Sequence of chain 1.B:
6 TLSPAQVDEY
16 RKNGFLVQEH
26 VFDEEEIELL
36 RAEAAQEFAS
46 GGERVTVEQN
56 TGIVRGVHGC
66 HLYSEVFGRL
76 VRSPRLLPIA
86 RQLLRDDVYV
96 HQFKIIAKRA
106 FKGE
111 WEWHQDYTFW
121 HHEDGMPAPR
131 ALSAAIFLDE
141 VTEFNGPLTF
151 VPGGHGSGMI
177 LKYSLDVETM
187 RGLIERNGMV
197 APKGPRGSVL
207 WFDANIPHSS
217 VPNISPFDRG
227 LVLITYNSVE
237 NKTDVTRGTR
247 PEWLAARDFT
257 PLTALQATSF

This protein binds this small molecule.
Small molecule (SMILES): O=C(O)CCC(=O)C(=O)O

Binding-site contacts:
Ligand atom O5 contacts residue HIS214 of chain 1.B at 4.1 Å.
Ligand atom C5 contacts residue ILE101 of chain 1.B at 4.3 Å (hydrophobic).
Ligand atom C3 contacts residue ILE101 of chain 1.B at 4.0 Å (hydrophobic).
Ligand atom C5 contacts residue SER216 of chain 1.B at 4.0 Å.
Ligand atom O1 contacts residue PHE208 of chain 1.B at 4.0 Å.
Ligand atom O2 contacts residue FE1 of chain 1.N at 2.9 Å.
Ligand atom C1 contacts residue HIS214 of chain 1.B at 4.4 Å.
Ligand atom O4 contacts residue SER216 of chain 1.B at 3.1 Å (h-bond).
Ligand atom C5 contacts residue LYS99 of chain 1.B at 4.2 Å.
Ligand atom C1 contacts residue LEU229 of chain 1.B at 4.0 Å (hydrophobic).
Ligand atom O1 contacts residue HIS214 of chain 1.B at 3.8 Å.
Ligand atom C2 contacts residue FE1 of chain 1.N at 3.0 Å.
Ligand atom O3 contacts residue ILE101 of chain 1.B at 4.0 Å.
Ligand atom O2 contacts residue HIS114 of chain 1.B at 4.5 Å.
Ligand atom C1 contacts residue FE1 of chain 1.N at 2.5 Å.
Ligand atom C4 contacts residue SER216 of chain 1.B at 4.2 Å.
Ligand atom C4 contacts residue LYS99 of chain 1.B at 3.4 Å.
Ligand atom O5 contacts residue HIS114 of chain 1.B at 4.1 Å.
Ligand atom O1 contacts residue LEU229 of chain 1.B at 3.8 Å.
Ligand atom O3 contacts residue LYS99 of chain 1.B at 4.0 Å.
Ligand atom O5 contacts residue FE1 of chain 1.N at 2.9 Å.
Ligand atom O5 contacts residue LEU148 of chain 1.B at 3.9 Å.
Ligand atom C1 contacts residue LYS99 of chain 1.B at 4.3 Å.
Ligand atom C3 contacts residue LYS99 of chain 1.B at 3.4 Å.
Ligand atom O1 contacts residue ASP116 of chain 1.B at 3.1 Å (salt-bridge).
Ligand atom O4 contacts residue LYS103 of chain 1.B at 4.4 Å.
Ligand atom C2 contacts residue LYS99 of chain 1.B at 4.3 Å.
Ligand atom C1 contacts residue ASP116 of chain 1.B at 3.7 Å.
Ligand atom O5 contacts residue SER216 of chain 1.B at 3.5 Å (h-bond).
Ligand atom O2 contacts residue ASP116 of chain 1.B at 3.7 Å.
Ligand atom C3 contacts residue LEU229 of chain 1.B at 4.4 Å (hydrophobic).
Ligand atom O1 contacts residue FE1 of chain 1.N at 2.4 Å.
Ligand atom O2 contacts residue PRO1 of chain 1.M at 3.5 Å (h-bond).
Ligand atom O2 contacts residue LYS99 of chain 1.B at 3.9 Å.